Binding-site contacts:
Ligand atom C5 contacts residue ASN61 of chain 1.C at 3.6 Å.
Ligand atom C3 contacts residue ASN61 of chain 1.C at 3.8 Å.
Ligand atom C6 contacts residue ASN61 of chain 1.C at 4.3 Å.
Ligand atom C7 contacts residue ASN61 of chain 1.C at 4.1 Å.
Ligand atom O6 contacts residue TYR28 of chain 1.C at 4.0 Å.
Ligand atom O5 contacts residue TYR28 of chain 1.C at 4.2 Å.
Ligand atom C1 contacts residue ASN61 of chain 1.C at 1.4 Å.
Ligand atom C4 contacts residue ASN61 of chain 1.C at 4.2 Å.
Ligand atom O5 contacts residue ASN61 of chain 1.C at 2.4 Å (h-bond).
Ligand atom C2 contacts residue ASN61 of chain 1.C at 2.5 Å.
Ligand atom N2 contacts residue ASN61 of chain 1.C at 2.9 Å (h-bond).

This small molecule binds to this protein.
Small molecule (SMILES): CC(=O)N[C@@H]1[C@@H](O)[C@H](O)[C@@H](CO)O[C@H]1O

Sequence of chain 1.C:
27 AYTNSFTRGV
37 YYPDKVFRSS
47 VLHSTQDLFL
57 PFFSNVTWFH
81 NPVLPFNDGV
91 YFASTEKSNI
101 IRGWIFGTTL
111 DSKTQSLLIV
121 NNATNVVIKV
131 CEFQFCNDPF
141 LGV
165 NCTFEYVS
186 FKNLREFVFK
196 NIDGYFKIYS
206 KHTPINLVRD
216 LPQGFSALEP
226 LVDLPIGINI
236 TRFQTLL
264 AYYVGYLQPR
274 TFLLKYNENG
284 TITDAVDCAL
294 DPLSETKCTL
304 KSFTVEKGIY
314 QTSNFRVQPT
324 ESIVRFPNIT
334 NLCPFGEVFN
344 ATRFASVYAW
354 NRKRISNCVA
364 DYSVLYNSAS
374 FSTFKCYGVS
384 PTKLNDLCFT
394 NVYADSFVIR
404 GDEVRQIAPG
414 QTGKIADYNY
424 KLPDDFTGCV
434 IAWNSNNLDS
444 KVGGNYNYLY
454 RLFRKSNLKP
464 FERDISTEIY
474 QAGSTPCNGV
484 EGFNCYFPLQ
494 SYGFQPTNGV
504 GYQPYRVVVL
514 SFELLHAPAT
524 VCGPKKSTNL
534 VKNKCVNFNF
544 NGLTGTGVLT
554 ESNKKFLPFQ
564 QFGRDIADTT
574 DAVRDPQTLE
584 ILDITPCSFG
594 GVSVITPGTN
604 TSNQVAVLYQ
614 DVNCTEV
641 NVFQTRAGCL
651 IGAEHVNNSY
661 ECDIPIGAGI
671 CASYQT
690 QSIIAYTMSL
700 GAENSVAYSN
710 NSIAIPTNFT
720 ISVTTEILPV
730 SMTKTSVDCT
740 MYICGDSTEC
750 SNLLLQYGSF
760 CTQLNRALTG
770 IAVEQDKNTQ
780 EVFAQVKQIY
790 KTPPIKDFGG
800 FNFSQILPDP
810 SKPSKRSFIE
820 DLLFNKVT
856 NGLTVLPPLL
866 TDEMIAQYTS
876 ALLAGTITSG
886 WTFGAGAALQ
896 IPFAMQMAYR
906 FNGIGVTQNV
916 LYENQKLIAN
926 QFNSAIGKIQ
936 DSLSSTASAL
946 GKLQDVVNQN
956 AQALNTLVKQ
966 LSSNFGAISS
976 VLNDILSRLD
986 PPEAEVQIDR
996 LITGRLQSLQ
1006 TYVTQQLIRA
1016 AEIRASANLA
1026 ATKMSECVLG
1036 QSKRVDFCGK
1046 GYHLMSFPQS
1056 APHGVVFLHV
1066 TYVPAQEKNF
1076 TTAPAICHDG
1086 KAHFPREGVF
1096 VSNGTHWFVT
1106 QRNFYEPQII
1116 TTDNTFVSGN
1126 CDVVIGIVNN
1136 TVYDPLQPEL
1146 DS